Binding-site contacts:
Ligand atom C5 contacts residue ASN61 of chain 1.B at 3.7 Å.
Ligand atom C2 contacts residue TYR28 of chain 1.B at 4.1 Å (hydrophobic).
Ligand atom C1 contacts residue ASN61 of chain 1.B at 1.4 Å.
Ligand atom C8 contacts residue TYR28 of chain 1.B at 3.4 Å (hydrophobic).
Ligand atom C2 contacts residue ASN61 of chain 1.B at 2.4 Å.
Ligand atom C4 contacts residue ASN61 of chain 1.B at 4.2 Å.
Ligand atom C7 contacts residue TYR28 of chain 1.B at 4.1 Å (hydrophobic).
Ligand atom O7 contacts residue ASN61 of chain 1.B at 3.7 Å.
Ligand atom N2 contacts residue ASN61 of chain 1.B at 2.9 Å (h-bond).
Ligand atom C7 contacts residue ASN61 of chain 1.B at 3.5 Å.
Ligand atom O5 contacts residue ASN61 of chain 1.B at 2.4 Å (h-bond).
Ligand atom C3 contacts residue ASN61 of chain 1.B at 3.8 Å.
Ligand atom N2 contacts residue TYR28 of chain 1.B at 3.4 Å.

Sequence of chain 1.B:
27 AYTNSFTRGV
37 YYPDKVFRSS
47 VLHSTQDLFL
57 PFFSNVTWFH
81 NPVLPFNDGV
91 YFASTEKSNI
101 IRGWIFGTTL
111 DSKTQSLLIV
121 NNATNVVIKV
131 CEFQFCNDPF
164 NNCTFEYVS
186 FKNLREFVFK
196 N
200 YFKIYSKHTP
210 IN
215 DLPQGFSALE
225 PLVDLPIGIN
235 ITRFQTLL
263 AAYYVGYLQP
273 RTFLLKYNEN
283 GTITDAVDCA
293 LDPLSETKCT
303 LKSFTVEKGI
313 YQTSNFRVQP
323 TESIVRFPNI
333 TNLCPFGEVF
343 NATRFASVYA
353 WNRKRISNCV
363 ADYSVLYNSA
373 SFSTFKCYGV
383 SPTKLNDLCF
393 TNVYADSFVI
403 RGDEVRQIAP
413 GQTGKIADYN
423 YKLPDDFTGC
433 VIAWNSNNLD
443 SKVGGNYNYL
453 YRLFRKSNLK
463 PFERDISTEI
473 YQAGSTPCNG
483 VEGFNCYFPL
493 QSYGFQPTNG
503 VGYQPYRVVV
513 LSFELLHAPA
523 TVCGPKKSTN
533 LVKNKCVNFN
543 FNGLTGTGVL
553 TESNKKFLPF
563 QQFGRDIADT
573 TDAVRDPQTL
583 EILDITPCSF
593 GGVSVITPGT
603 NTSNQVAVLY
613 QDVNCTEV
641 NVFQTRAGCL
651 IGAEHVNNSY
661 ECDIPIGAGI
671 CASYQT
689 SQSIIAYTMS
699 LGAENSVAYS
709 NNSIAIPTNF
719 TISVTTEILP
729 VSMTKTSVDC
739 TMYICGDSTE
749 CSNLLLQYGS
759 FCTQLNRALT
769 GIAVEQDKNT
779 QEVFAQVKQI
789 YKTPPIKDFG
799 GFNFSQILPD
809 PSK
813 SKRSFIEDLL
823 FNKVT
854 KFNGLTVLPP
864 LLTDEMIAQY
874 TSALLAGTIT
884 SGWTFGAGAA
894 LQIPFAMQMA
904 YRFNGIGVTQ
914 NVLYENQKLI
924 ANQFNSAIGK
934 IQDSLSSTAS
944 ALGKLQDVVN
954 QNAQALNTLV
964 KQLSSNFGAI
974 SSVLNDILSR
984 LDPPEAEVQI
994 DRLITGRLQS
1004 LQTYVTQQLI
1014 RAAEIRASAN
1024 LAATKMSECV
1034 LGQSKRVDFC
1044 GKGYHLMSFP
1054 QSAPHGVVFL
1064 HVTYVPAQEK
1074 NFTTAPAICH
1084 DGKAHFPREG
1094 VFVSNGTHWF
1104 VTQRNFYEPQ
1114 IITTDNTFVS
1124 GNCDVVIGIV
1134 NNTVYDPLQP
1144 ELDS

This small molecule binds to this protein.
Small molecule (SMILES): CC(=O)N[C@@H]1[C@@H](O)[C@H](O)[C@@H](CO)O[C@H]1O